Binding-site contacts:
Ligand atom O2B contacts residue LYS157 of chain 1.D at 2.1 Å.
Ligand atom C8 contacts residue TYR304 of chain 1.D at 2.6 Å (hydrophobic).
Ligand atom O2A contacts residue THR158 of chain 1.D at 3.1 Å (h-bond).
Ligand atom C8 contacts residue SER325 of chain 1.D at 2.5 Å.
Ligand atom N6 contacts residue ASN124 of chain 1.D at 2.8 Å (h-bond).
Ligand atom O1G contacts residue ARG267 of chain 1.D at 2.7 Å.
Ligand atom N7 contacts residue SER325 of chain 1.D at 3.6 Å (h-bond).
Ligand atom PA contacts residue GLY156 of chain 1.D at 3.4 Å.
Ligand atom C4 contacts residue PRO321 of chain 1.D at 3.6 Å (hydrophobic).
Ligand atom C5 contacts residue TRP159 of chain 1.D at 3.6 Å (hydrophobic).
Ligand atom N6 contacts residue TYR123 of chain 1.D at 3.5 Å (h-bond).
Ligand atom O3G contacts residue ASN246 of chain 1.D at 3.3 Å (h-bond).
Ligand atom C6 contacts residue ASN124 of chain 1.D at 3.6 Å.
Ligand atom N9 contacts residue SER325 of chain 1.D at 3.0 Å (h-bond).
Ligand atom C1' contacts residue PRO321 of chain 1.D at 3.5 Å (hydrophobic).
Ligand atom O5' contacts residue GLY156 of chain 1.D at 2.8 Å.
Ligand atom C2' contacts residue SER325 of chain 1.D at 2.9 Å.
Ligand atom N7 contacts residue TRP159 of chain 1.D at 3.5 Å.
Ligand atom O3G contacts residue ARG267 of chain 1.D at 3.4 Å (salt-bridge).
Ligand atom O2B contacts residue GLY156 of chain 1.D at 3.4 Å (h-bond).
Ligand atom O3A contacts residue GLY156 of chain 1.D at 2.6 Å (h-bond).
Ligand atom N7 contacts residue TYR123 of chain 1.D at 3.6 Å.
Ligand atom O5' contacts residue THR158 of chain 1.D at 3.5 Å (h-bond).
Ligand atom O5' contacts residue TRP159 of chain 1.D at 3.4 Å.
Ligand atom N7 contacts residue TYR304 of chain 1.D at 2.8 Å (h-bond).
Ligand atom N7 contacts residue LEU300 of chain 1.D at 3.6 Å.
Ligand atom O3B contacts residue GLY154 of chain 1.D at 3.0 Å (h-bond).
Ligand atom PB contacts residue LYS157 of chain 1.D at 3.3 Å.
Ligand atom O4' contacts residue PRO321 of chain 1.D at 3.6 Å.
Ligand atom C1' contacts residue SER325 of chain 1.D at 3.0 Å.
Ligand atom O3B contacts residue LYS157 of chain 1.D at 3.5 Å (salt-bridge).
Ligand atom O3' contacts residue ARG322 of chain 1.D at 2.9 Å (salt-bridge).
Ligand atom C5' contacts residue TRP159 of chain 1.D at 3.1 Å (hydrophobic).
Ligand atom PG contacts residue ARG267 of chain 1.D at 3.7 Å.
Ligand atom N6 contacts residue VAL125 of chain 1.D at 2.3 Å (h-bond).
Ligand atom O1A contacts residue GLY154 of chain 1.D at 3.5 Å.
Ligand atom O3A contacts residue LYS157 of chain 1.D at 3.3 Å (salt-bridge).
Ligand atom N3 contacts residue PRO321 of chain 1.D at 3.2 Å.
Ligand atom O1A contacts residue ARG322 of chain 1.D at 3.4 Å (salt-bridge).
Ligand atom O1B contacts residue THR158 of chain 1.D at 3.4 Å (h-bond).

A protein and the small-molecule ligand that binds it are described below.
Small molecule (SMILES): Nc1ncnc2c1ncn2[C@H]1C[C@H](O)[C@@H](CO[P](=O)(O)O[P](=O)(O)OP(=O)(O)O)O1

Sequence of chain 1.D:
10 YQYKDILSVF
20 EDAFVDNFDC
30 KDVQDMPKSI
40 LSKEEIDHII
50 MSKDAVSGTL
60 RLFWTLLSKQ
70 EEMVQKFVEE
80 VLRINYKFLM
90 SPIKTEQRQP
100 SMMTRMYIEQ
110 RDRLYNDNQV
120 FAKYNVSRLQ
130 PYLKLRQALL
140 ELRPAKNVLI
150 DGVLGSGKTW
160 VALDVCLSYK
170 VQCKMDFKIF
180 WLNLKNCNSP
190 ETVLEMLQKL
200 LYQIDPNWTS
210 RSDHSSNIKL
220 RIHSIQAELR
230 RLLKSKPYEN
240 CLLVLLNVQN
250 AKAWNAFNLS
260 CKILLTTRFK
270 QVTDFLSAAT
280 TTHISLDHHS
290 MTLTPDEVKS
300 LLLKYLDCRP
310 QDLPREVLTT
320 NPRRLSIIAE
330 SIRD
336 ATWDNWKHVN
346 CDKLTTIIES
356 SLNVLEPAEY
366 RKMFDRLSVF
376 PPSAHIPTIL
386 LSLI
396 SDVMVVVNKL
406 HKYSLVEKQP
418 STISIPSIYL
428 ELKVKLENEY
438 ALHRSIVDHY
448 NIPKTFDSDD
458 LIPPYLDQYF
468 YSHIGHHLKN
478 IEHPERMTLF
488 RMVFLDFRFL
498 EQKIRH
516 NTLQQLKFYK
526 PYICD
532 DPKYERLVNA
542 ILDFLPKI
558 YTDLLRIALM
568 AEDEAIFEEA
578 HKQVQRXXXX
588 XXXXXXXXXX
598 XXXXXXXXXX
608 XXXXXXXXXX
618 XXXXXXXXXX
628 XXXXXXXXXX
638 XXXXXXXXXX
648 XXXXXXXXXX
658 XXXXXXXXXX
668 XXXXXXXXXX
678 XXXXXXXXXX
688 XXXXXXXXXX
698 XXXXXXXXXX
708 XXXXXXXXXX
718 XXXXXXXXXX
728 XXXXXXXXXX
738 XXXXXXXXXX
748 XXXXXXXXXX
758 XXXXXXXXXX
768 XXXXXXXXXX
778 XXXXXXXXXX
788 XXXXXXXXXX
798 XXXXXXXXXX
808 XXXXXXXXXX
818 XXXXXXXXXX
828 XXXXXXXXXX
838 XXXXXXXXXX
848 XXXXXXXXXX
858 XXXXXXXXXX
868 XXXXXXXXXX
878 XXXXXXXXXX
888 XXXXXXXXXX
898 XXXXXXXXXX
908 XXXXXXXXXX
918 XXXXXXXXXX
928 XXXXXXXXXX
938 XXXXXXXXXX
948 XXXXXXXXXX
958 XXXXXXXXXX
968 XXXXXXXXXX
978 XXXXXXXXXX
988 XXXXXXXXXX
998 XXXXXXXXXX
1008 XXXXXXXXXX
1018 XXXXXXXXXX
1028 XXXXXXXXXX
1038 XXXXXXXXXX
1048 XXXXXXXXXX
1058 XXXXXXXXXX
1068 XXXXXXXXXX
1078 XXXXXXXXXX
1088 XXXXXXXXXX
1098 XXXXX